Binding-site contacts:
Ligand atom N2 contacts residue ASN112 of chain 1.B at 3.0 Å (h-bond).
Ligand atom C5 contacts residue ASN112 of chain 1.B at 4.0 Å.
Ligand atom C2 contacts residue ASN112 of chain 1.B at 2.9 Å.
Ligand atom O7 contacts residue ASN112 of chain 1.B at 3.7 Å.
Ligand atom C1 contacts residue ASN112 of chain 1.B at 2.6 Å.
Ligand atom C6 contacts residue ASN112 of chain 1.B at 4.2 Å.
Ligand atom O7 contacts residue PRO111 of chain 1.B at 3.9 Å.
Ligand atom O5 contacts residue TYR80 of chain 1.B at 4.5 Å.
Ligand atom O6 contacts residue ASN112 of chain 1.B at 3.7 Å.
Ligand atom C1 contacts residue TYR80 of chain 1.B at 4.3 Å (hydrophobic).
Ligand atom C8 contacts residue ARG109 of chain 1.B at 3.7 Å.
Ligand atom O5 contacts residue ASN112 of chain 1.B at 3.0 Å (h-bond).
Ligand atom C3 contacts residue ASN112 of chain 1.B at 4.3 Å.
Ligand atom O7 contacts residue ILE110 of chain 1.B at 4.5 Å.
Ligand atom C7 contacts residue ASN112 of chain 1.B at 3.7 Å.

A small-molecule ligand and the protein it binds are described below.
Small molecule (SMILES): CC(=O)N[C@@H]1[C@@H](O)[C@H](O)[C@@H](CO)O[C@H]1O

Sequence of chain 1.B:
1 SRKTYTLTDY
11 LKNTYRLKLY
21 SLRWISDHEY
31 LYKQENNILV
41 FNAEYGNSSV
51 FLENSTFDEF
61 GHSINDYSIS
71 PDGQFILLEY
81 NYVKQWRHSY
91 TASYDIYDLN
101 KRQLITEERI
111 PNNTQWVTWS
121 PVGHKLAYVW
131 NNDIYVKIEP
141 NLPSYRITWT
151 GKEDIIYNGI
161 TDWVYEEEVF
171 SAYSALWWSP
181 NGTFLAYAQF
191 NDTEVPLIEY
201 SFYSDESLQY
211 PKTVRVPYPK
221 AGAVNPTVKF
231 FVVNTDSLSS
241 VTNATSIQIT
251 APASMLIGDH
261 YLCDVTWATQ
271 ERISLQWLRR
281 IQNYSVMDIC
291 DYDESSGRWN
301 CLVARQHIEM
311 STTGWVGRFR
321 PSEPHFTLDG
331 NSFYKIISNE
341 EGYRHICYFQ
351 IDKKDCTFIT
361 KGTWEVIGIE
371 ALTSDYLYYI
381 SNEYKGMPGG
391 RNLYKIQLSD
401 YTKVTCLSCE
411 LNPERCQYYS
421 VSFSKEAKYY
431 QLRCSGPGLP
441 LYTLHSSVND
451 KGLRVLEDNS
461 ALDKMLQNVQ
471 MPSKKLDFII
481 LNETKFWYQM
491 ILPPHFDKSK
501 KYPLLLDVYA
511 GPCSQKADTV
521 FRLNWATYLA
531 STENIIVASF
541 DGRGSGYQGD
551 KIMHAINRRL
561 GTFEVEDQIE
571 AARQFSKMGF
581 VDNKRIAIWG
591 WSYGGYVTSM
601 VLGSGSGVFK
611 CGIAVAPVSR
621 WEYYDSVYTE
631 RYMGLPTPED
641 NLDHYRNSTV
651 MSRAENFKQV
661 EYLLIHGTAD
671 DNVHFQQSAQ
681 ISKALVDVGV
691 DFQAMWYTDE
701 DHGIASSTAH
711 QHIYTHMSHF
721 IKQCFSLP